The protein below binds the small molecule below.
Small molecule (SMILES): CC(=O)N[C@@H]1[C@@H](O)[C@H](O)[C@@H](CO)O[C@H]1O

Sequence of chain 1.B:
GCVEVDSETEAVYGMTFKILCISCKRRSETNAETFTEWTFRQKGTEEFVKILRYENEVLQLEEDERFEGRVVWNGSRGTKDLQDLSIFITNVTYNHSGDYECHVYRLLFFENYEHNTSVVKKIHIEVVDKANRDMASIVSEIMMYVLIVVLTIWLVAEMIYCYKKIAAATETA

Binding-site contacts:
Ligand atom O7 contacts residue GLU84 of chain 1.B at 4.0 Å.
Ligand atom O7 contacts residue ARG85 of chain 1.B at 4.4 Å.
Ligand atom C7 contacts residue ASN114 of chain 1.B at 3.3 Å.
Ligand atom O7 contacts residue ASN114 of chain 1.B at 3.2 Å (h-bond).
Ligand atom N2 contacts residue ASN114 of chain 1.B at 3.0 Å (h-bond).
Ligand atom C8 contacts residue ARG89 of chain 1.B at 4.5 Å.
Ligand atom C1 contacts residue ASN114 of chain 1.B at 1.4 Å.
Ligand atom C4 contacts residue ASN114 of chain 1.B at 4.2 Å.
Ligand atom C5 contacts residue ASN114 of chain 1.B at 3.6 Å.
Ligand atom C2 contacts residue ASN114 of chain 1.B at 2.4 Å.
Ligand atom C8 contacts residue ASN114 of chain 1.B at 4.5 Å.
Ligand atom C8 contacts residue THR112 of chain 1.B at 4.2 Å.
Ligand atom C3 contacts residue ASN114 of chain 1.B at 3.8 Å.
Ligand atom O6 contacts residue ASN114 of chain 1.B at 3.6 Å.
Ligand atom O5 contacts residue ASN114 of chain 1.B at 2.3 Å (h-bond).
Ligand atom C6 contacts residue ASN114 of chain 1.B at 4.4 Å.